Binding-site contacts:
Ligand atom C contacts residue PRO51 of chain 1.B at 4.0 Å (hydrophobic).
Ligand atom CA contacts residue PRO51 of chain 1.B at 3.8 Å (hydrophobic).
Ligand atom N contacts residue PHE38 of chain 1.B at 3.8 Å.
Ligand atom C contacts residue GLU28 of chain 1.B at 4.5 Å.
Ligand atom OXT contacts residue GLN53 of chain 1.B at 3.6 Å.
Ligand atom OXT contacts residue PRO51 of chain 1.B at 3.4 Å (h-bond).
Ligand atom CA contacts residue PRO50 of chain 1.B at 4.1 Å (hydrophobic).
Ligand atom CA contacts residue GLU28 of chain 1.B at 4.3 Å.
Ligand atom OXT contacts residue GLU28 of chain 1.B at 4.3 Å.
Ligand atom N contacts residue PRO50 of chain 1.B at 2.9 Å (h-bond).
Ligand atom O contacts residue LEU30 of chain 1.B at 4.1 Å.
Ligand atom N contacts residue PRO51 of chain 1.B at 3.7 Å.
Ligand atom C contacts residue PRO50 of chain 1.B at 4.5 Å (hydrophobic).
Ligand atom CA contacts residue PRO52 of chain 1.B at 4.3 Å (hydrophobic).
Ligand atom N contacts residue PRO52 of chain 1.B at 4.5 Å.

Sequence of chain 1.B:
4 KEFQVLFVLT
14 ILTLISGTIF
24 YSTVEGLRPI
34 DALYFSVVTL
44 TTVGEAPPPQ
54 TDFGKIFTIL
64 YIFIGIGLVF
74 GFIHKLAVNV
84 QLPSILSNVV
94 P

This small molecule binds to this protein.
Small molecule (SMILES): NCC(=O)O